The protein below binds the small molecule below.
Small molecule (SMILES): CC(=O)N[C@@H]1[C@@H](O)[C@H](O)[C@@H](CO)O[C@H]1O

Binding-site contacts:
Ligand atom C3 contacts residue ASN690 of chain 1.A at 3.8 Å.
Ligand atom O5 contacts residue ASN690 of chain 1.A at 2.4 Å (h-bond).
Ligand atom C4 contacts residue ASN690 of chain 1.A at 4.3 Å.
Ligand atom O5 contacts residue ASN691 of chain 1.A at 3.5 Å (h-bond).
Ligand atom C7 contacts residue ASN690 of chain 1.A at 4.0 Å.
Ligand atom N2 contacts residue ASP777 of chain 1.C at 3.9 Å.
Ligand atom O6 contacts residue ASN691 of chain 1.A at 3.1 Å (h-bond).
Ligand atom N2 contacts residue ASN690 of chain 1.A at 2.9 Å (h-bond).
Ligand atom C6 contacts residue ASN690 of chain 1.A at 4.3 Å.
Ligand atom O7 contacts residue ASP777 of chain 1.C at 3.6 Å (salt-bridge).
Ligand atom C8 contacts residue ASP777 of chain 1.C at 3.6 Å.
Ligand atom C5 contacts residue ASN691 of chain 1.A at 4.1 Å.
Ligand atom C1 contacts residue ASN690 of chain 1.A at 1.4 Å.
Ligand atom C7 contacts residue ASP777 of chain 1.C at 3.5 Å.
Ligand atom C2 contacts residue ASP777 of chain 1.C at 4.3 Å.
Ligand atom C6 contacts residue ASN691 of chain 1.A at 3.4 Å.
Ligand atom C5 contacts residue ASN690 of chain 1.A at 3.7 Å.
Ligand atom C2 contacts residue ASN690 of chain 1.A at 2.5 Å.

Sequence of chain 1.C:
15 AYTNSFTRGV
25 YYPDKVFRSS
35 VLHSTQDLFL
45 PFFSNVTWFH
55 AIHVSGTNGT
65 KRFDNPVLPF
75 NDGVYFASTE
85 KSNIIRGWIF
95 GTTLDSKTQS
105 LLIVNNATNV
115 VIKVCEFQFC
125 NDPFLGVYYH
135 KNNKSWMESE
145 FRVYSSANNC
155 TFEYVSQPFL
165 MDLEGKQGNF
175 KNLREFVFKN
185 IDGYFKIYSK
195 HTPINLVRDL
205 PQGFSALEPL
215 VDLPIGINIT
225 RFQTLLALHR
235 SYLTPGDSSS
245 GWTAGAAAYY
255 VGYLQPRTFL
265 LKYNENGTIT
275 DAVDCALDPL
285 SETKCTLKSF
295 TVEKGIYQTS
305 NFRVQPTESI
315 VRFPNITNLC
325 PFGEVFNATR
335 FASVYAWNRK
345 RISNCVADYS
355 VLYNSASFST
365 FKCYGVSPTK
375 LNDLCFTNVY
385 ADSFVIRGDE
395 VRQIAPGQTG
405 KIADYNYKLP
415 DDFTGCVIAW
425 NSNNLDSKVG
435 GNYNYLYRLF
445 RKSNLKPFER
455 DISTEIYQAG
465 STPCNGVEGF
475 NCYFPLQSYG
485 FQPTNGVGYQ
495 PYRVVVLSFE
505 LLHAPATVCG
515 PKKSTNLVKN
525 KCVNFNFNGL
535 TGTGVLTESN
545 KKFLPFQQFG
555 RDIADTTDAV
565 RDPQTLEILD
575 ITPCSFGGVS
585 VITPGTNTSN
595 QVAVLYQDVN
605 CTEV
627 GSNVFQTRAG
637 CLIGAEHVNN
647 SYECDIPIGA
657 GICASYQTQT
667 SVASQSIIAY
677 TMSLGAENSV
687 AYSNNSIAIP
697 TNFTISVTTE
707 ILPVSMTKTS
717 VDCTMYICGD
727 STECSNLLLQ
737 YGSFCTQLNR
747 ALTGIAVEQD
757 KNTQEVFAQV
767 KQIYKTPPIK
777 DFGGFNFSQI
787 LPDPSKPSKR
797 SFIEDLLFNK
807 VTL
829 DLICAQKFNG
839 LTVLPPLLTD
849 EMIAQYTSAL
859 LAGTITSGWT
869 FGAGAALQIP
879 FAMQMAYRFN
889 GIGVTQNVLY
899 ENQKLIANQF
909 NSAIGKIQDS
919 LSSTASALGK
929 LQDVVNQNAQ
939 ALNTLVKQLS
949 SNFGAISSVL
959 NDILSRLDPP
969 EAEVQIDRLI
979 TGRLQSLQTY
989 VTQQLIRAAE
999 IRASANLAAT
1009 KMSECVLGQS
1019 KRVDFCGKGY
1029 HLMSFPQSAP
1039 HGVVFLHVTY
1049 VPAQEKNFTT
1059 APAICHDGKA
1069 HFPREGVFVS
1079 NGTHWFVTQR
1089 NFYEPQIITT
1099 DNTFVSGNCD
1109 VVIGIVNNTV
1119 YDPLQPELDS

Sequence of chain 1.A:
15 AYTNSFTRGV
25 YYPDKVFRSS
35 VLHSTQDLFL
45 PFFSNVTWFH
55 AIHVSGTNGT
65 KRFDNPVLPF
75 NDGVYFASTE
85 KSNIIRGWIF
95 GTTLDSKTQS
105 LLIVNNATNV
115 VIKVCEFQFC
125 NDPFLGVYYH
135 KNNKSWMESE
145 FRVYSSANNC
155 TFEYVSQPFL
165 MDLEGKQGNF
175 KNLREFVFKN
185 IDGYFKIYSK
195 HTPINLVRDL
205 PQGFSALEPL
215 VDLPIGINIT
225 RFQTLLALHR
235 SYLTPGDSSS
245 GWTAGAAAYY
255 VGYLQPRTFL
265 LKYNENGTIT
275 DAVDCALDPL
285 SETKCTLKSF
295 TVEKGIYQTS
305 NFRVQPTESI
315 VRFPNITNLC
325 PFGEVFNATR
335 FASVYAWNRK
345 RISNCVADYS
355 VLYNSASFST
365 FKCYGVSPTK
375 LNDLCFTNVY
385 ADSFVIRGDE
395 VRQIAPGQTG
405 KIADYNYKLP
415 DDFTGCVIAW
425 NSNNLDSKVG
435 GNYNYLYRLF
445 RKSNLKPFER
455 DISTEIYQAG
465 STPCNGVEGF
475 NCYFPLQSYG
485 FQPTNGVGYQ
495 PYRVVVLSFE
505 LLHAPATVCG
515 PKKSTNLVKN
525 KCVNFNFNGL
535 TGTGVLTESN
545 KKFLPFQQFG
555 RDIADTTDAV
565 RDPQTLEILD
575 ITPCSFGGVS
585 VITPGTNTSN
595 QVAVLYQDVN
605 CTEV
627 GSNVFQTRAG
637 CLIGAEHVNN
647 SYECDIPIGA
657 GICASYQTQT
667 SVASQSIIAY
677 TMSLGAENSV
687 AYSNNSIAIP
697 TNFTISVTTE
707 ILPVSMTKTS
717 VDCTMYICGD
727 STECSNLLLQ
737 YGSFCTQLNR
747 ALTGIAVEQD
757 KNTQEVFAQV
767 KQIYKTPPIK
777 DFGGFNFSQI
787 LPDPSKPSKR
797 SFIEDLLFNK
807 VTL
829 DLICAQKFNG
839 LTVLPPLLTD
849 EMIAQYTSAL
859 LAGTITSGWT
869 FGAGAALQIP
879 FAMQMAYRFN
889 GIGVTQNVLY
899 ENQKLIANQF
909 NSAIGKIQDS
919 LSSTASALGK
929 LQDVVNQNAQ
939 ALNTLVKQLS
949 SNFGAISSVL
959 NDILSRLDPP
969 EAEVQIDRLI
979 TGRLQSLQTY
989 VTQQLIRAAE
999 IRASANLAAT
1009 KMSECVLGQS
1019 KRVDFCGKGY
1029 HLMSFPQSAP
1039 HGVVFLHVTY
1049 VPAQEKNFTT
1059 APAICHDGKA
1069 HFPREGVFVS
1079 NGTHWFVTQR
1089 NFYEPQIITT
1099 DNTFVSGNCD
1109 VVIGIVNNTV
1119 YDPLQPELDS